The protein below binds the small molecule below.
Small molecule (SMILES): CCC(=O)N1CC[C@H](Nc2nc(CN3CCOCC3)cc(Nc3nc4cccnc4s3)n2)C1

Sequence of chain 1.C:
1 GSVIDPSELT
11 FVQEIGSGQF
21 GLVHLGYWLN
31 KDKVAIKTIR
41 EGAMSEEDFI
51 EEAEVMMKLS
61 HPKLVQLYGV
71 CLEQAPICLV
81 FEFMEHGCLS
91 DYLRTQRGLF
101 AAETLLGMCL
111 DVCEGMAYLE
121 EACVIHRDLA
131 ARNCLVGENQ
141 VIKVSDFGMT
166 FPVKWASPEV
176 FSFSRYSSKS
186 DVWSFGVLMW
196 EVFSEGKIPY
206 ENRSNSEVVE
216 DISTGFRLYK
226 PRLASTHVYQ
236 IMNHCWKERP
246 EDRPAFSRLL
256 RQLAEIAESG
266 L

Binding-site contacts:
Ligand atom C1 contacts residue G5K1 of chain 1.H at 1.1 Å.
Ligand atom N23 contacts residue MET84 of chain 1.C at 2.8 Å (h-bond).
Ligand atom C27 contacts residue GLU82 of chain 1.C at 3.2 Å.
Ligand atom C17 contacts residue G5K1 of chain 1.H at 0.2 Å.
Ligand atom C2 contacts residue G5K1 of chain 1.H at 0.4 Å.
Ligand atom N23 contacts residue G5K1 of chain 1.H at 0.1 Å (h-bond).
Ligand atom C28 contacts residue G5K1 of chain 1.H at 0.0 Å.
Ligand atom C31 contacts residue G5K1 of chain 1.H at 0.0 Å.
Ligand atom C3 contacts residue G5K1 of chain 1.H at 0.4 Å.
Ligand atom C3 contacts residue CYS88 of chain 1.C at 3.1 Å (hydrophobic).
Ligand atom N33 contacts residue G5K1 of chain 1.H at 0.3 Å (h-bond).
Ligand atom N15 contacts residue G5K1 of chain 1.H at 0.2 Å (h-bond).
Ligand atom C2 contacts residue CYS88 of chain 1.C at 2.8 Å (hydrophobic).
Ligand atom C16 contacts residue G5K1 of chain 1.H at 0.2 Å.
Ligand atom C21 contacts residue MET84 of chain 1.C at 3.1 Å (hydrophobic).
Ligand atom N30 contacts residue G5K1 of chain 1.H at 0.0 Å (h-bond).
Ligand atom S32 contacts residue G5K1 of chain 1.H at 0.1 Å (h-bond).
Ligand atom N25 contacts residue MET84 of chain 1.C at 3.1 Å (h-bond).
Ligand atom C20 contacts residue G5K1 of chain 1.H at 0.2 Å.
Ligand atom N12 contacts residue G5K1 of chain 1.H at 0.2 Å (h-bond).
Ligand atom O18 contacts residue G5K1 of chain 1.H at 0.2 Å (h-bond).
Ligand atom C19 contacts residue G5K1 of chain 1.H at 0.3 Å.
Ligand atom C24 contacts residue G5K1 of chain 1.H at 0.1 Å.
Ligand atom O4 contacts residue G5K1 of chain 1.H at 0.7 Å (h-bond).
Ligand atom C21 contacts residue G5K1 of chain 1.H at 0.1 Å.
Ligand atom C7 contacts residue G5K1 of chain 1.H at 0.7 Å.
Ligand atom N10 contacts residue G5K1 of chain 1.H at 0.5 Å (h-bond).
Ligand atom C6 contacts residue G5K1 of chain 1.H at 0.3 Å.
Ligand atom C9 contacts residue G5K1 of chain 1.H at 0.7 Å.
Ligand atom N5 contacts residue G5K1 of chain 1.H at 0.3 Å (h-bond).
Ligand atom C1 contacts residue CYS88 of chain 1.C at 1.8 Å (hydrophobic).
Ligand atom C29 contacts residue G5K1 of chain 1.H at 0.0 Å.
Ligand atom C27 contacts residue G5K1 of chain 1.H at 0.0 Å.
Ligand atom C22 contacts residue G5K1 of chain 1.H at 0.1 Å.
Ligand atom C13 contacts residue G5K1 of chain 1.H at 0.1 Å.
Ligand atom C14 contacts residue G5K1 of chain 1.H at 0.1 Å.
Ligand atom C26 contacts residue G5K1 of chain 1.H at 0.0 Å.
Ligand atom C11 contacts residue G5K1 of chain 1.H at 0.3 Å.
Ligand atom N25 contacts residue G5K1 of chain 1.H at 0.1 Å (h-bond).
Ligand atom C8 contacts residue G5K1 of chain 1.H at 0.7 Å.